Binding-site contacts:
Ligand atom N1 contacts residue HIS215 of chain 1.A at 3.1 Å (h-bond).
Ligand atom O2 contacts residue HIS59 of chain 1.A at 3.6 Å.
Ligand atom C7 contacts residue PHE124 of chain 1.A at 3.7 Å (hydrophobic).
Ligand atom O3 contacts residue PHE114 of chain 1.A at 3.3 Å.
Ligand atom F3 contacts residue ILE136 of chain 1.A at 3.8 Å.
Ligand atom C3 contacts residue TRP53 of chain 1.A at 3.5 Å (hydrophobic).
Ligand atom O1 contacts residue CYS56 of chain 1.A at 3.2 Å.
Ligand atom C9 contacts residue PHE113 of chain 1.A at 3.5 Å (hydrophobic).
Ligand atom F2 contacts residue PHE124 of chain 1.A at 3.4 Å.
Ligand atom C16 contacts residue LEU60 of chain 1.A at 3.8 Å (hydrophobic).
Ligand atom O2 contacts residue PHE114 of chain 1.A at 3.8 Å.
Ligand atom C5 contacts residue TRP53 of chain 1.A at 3.5 Å (hydrophobic).
Ligand atom N2 contacts residue HIS59 of chain 1.A at 3.8 Å.
Ligand atom F1 contacts residue CYS56 of chain 1.A at 3.7 Å.
Ligand atom S1 contacts residue HIS59 of chain 1.A at 3.6 Å.
Ligand atom F2 contacts residue ILE133 of chain 1.A at 3.6 Å.
Ligand atom CL1 contacts residue ILE136 of chain 1.A at 3.5 Å.
Ligand atom C6 contacts residue LEU132 of chain 1.A at 3.8 Å (hydrophobic).
Ligand atom CL1 contacts residue HIS215 of chain 1.A at 3.6 Å.
Ligand atom C10 contacts residue MET101 of chain 1.A at 3.5 Å (hydrophobic).
Ligand atom CL1 contacts residue ILE133 of chain 1.A at 3.3 Å.
Ligand atom C15 contacts residue HIS215 of chain 1.A at 3.4 Å.
Ligand atom C8 contacts residue LEU60 of chain 1.A at 3.6 Å (hydrophobic).
Ligand atom F4 contacts residue PHE124 of chain 1.A at 3.4 Å.
Ligand atom F2 contacts residue PHE137 of chain 1.A at 3.5 Å.
Ligand atom F1 contacts residue ALA57 of chain 1.A at 3.7 Å.
Ligand atom C11 contacts residue LEU60 of chain 1.A at 3.7 Å (hydrophobic).
Ligand atom C1 contacts residue HIS59 of chain 1.A at 3.5 Å.
Ligand atom C4 contacts residue PHE113 of chain 1.A at 3.8 Å (hydrophobic).
Ligand atom C14 contacts residue HIS215 of chain 1.A at 3.5 Å.
Ligand atom C21 contacts residue HIS215 of chain 1.A at 3.3 Å.
Ligand atom C10 contacts residue VAL97 of chain 1.A at 3.4 Å (hydrophobic).
Ligand atom C22 contacts residue PHE124 of chain 1.A at 3.8 Å (hydrophobic).
Ligand atom C7 contacts residue VAL112 of chain 1.A at 3.5 Å (hydrophobic).
Ligand atom C4 contacts residue VAL112 of chain 1.A at 3.4 Å (hydrophobic).
Ligand atom O3 contacts residue HIS59 of chain 1.A at 3.1 Å.
Ligand atom F3 contacts residue MET101 of chain 1.A at 3.6 Å.
Ligand atom F4 contacts residue ILE133 of chain 1.A at 3.7 Å.
Ligand atom C13 contacts residue HIS215 of chain 1.A at 3.8 Å.
Ligand atom C18 contacts residue PHE124 of chain 1.A at 3.6 Å (hydrophobic).

Sequence of chain 1.A:
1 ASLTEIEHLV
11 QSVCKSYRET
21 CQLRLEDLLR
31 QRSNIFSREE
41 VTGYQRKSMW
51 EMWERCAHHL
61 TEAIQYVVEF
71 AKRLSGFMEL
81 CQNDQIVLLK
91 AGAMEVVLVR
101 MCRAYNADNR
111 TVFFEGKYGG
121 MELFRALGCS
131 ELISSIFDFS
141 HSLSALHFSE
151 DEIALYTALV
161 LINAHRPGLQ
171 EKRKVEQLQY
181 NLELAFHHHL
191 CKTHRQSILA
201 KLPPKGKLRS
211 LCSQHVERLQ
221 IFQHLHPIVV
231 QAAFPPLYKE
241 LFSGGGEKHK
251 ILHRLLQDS

The protein below binds the small molecule below.
Small molecule (SMILES): O=C(Nc1ccc2c(c1)N(S(=O)(=O)c1cccc(C(F)(F)F)c1)CC2)c1c(F)cccc1Cl